Sequence of chain 1.A:
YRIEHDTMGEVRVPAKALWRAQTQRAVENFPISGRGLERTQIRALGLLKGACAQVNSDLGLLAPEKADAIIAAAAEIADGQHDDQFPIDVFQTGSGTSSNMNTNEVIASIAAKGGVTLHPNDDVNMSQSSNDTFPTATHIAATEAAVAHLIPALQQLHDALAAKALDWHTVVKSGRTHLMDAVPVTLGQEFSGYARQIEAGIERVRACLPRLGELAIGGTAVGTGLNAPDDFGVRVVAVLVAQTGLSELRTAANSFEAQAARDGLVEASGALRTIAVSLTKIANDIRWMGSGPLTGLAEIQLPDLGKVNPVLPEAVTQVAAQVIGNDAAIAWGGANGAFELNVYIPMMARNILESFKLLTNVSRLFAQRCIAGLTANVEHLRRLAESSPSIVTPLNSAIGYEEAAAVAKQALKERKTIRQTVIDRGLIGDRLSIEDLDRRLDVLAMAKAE

Sequence of chain 1.C:
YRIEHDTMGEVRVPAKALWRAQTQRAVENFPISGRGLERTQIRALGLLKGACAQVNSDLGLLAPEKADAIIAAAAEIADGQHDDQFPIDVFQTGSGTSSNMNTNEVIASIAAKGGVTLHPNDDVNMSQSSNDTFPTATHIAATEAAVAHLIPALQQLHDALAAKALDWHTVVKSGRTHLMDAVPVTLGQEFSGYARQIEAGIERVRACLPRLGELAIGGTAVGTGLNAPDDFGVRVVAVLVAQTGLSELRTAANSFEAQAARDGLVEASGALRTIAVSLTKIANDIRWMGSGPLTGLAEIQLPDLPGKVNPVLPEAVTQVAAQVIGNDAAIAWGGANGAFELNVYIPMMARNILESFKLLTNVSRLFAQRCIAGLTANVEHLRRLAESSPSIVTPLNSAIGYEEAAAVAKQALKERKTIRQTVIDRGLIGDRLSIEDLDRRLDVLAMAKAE

The protein below binds the small molecule below.
Small molecule (SMILES): COc1ccc(S(=O)(=O)N2CCCCCC2)cc1NC(=O)Cc1ccnc2ccccc12

Binding-site contacts:
Ligand atom C4 contacts residue THR304 of chain 1.C at 3.5 Å.
Ligand atom C3 contacts residue KZT1 of chain 1.F at 3.6 Å.
Ligand atom C19 contacts residue ARG400 of chain 1.A at 3.7 Å.
Ligand atom C1 contacts residue LEU401 of chain 1.A at 3.5 Å (hydrophobic).
Ligand atom O contacts residue ARG432 of chain 1.A at 3.1 Å (salt-bridge).
Ligand atom C4 contacts residue GLY305 of chain 1.C at 3.7 Å.
Ligand atom O2 contacts residue HIS397 of chain 1.A at 3.3 Å.
Ligand atom C14 contacts residue ALA307 of chain 1.A at 3.7 Å (hydrophobic).
Ligand atom C4 contacts residue KZT1 of chain 1.F at 3.6 Å.
Ligand atom C12 contacts residue ARG432 of chain 1.C at 3.5 Å.
Ligand atom C6 contacts residue KZT1 of chain 1.F at 3.6 Å.
Ligand atom N contacts residue KZT1 of chain 1.F at 3.6 Å.
Ligand atom C20 contacts residue ARG400 of chain 1.A at 3.1 Å.
Ligand atom C11 contacts residue ARG432 of chain 1.C at 3.6 Å.
Ligand atom C9 contacts residue ARG432 of chain 1.C at 3.6 Å.
Ligand atom C8 contacts residue ARG432 of chain 1.C at 3.5 Å.
Ligand atom C5 contacts residue KZT1 of chain 1.F at 3.5 Å.
Ligand atom O contacts residue KZT1 of chain 1.F at 3.3 Å (h-bond).
Ligand atom C13 contacts residue HIS397 of chain 1.A at 3.5 Å.
Ligand atom C2 contacts residue LEU401 of chain 1.A at 3.7 Å (hydrophobic).
Ligand atom C14 contacts residue HIS397 of chain 1.A at 3.4 Å.
Ligand atom C6 contacts residue HIS397 of chain 1.A at 3.7 Å.
Ligand atom O2 contacts residue KZT1 of chain 1.F at 3.2 Å (h-bond).
Ligand atom C10 contacts residue LEU429 of chain 1.C at 3.1 Å (hydrophobic).
Ligand atom C14 contacts residue ASN394 of chain 1.A at 3.8 Å.
Ligand atom C4 contacts residue GLY305 of chain 1.A at 3.6 Å.
Ligand atom C2 contacts residue LEU303 of chain 1.C at 3.0 Å (hydrophobic).
Ligand atom O2 contacts residue ARG432 of chain 1.C at 2.8 Å (salt-bridge).
Ligand atom C22 contacts residue ARG432 of chain 1.C at 3.4 Å.
Ligand atom O3 contacts residue LEU303 of chain 1.C at 3.4 Å.
Ligand atom C1 contacts residue KZT1 of chain 1.F at 3.6 Å.
Ligand atom C2 contacts residue KZT1 of chain 1.F at 3.7 Å.
Ligand atom C13 contacts residue ALA307 of chain 1.A at 3.8 Å (hydrophobic).
Ligand atom C18 contacts residue LEU401 of chain 1.A at 3.8 Å (hydrophobic).
Ligand atom C1 contacts residue LEU303 of chain 1.C at 3.3 Å (hydrophobic).
Ligand atom N1 contacts residue ARG432 of chain 1.C at 3.7 Å.
Ligand atom O1 contacts residue KZT1 of chain 1.F at 3.7 Å.
Ligand atom C contacts residue KZT1 of chain 1.F at 3.7 Å.
Ligand atom C10 contacts residue ARG432 of chain 1.C at 3.7 Å.
Ligand atom C17 contacts residue KZT1 of chain 1.F at 3.3 Å.